Binding-site contacts:
Ligand atom O7 contacts residue LYS39 of chain 3.A at 4.0 Å.
Ligand atom O5 contacts residue ASN296 of chain 3.A at 2.4 Å (h-bond).
Ligand atom C8 contacts residue ALA297 of chain 3.A at 4.1 Å (hydrophobic).
Ligand atom C1 contacts residue THR37 of chain 3.A at 4.0 Å.
Ligand atom C1 contacts residue ASN296 of chain 3.A at 1.4 Å.
Ligand atom C4 contacts residue ASN296 of chain 3.A at 4.2 Å.
Ligand atom C6 contacts residue THR37 of chain 3.A at 3.9 Å.
Ligand atom C5 contacts residue THR37 of chain 3.A at 3.8 Å.
Ligand atom C5 contacts residue ASN296 of chain 3.A at 3.7 Å.
Ligand atom C3 contacts residue ASN296 of chain 3.A at 3.8 Å.
Ligand atom C8 contacts residue ASN296 of chain 3.A at 3.2 Å.
Ligand atom O6 contacts residue ALA312 of chain 3.A at 3.0 Å.
Ligand atom N2 contacts residue ASN296 of chain 3.A at 2.8 Å (h-bond).
Ligand atom O5 contacts residue THR37 of chain 3.A at 3.4 Å.
Ligand atom O7 contacts residue ASN296 of chain 3.A at 3.6 Å.
Ligand atom C2 contacts residue ASN296 of chain 3.A at 2.4 Å.
Ligand atom C7 contacts residue ASN296 of chain 3.A at 3.4 Å.
Ligand atom O5 contacts residue ALA312 of chain 3.A at 3.9 Å.
Ligand atom C6 contacts residue ALA312 of chain 3.A at 4.1 Å (hydrophobic).

The protein below binds the small molecule below.
Small molecule (SMILES): CC(=O)N[C@H]1[C@H](O[C@H]2[C@H](O)[C@@H](NC(C)=O)CO[C@@H]2CO)O[C@H](CO)[C@@H](O)[C@@H]1O

Sequence of chain 3.A:
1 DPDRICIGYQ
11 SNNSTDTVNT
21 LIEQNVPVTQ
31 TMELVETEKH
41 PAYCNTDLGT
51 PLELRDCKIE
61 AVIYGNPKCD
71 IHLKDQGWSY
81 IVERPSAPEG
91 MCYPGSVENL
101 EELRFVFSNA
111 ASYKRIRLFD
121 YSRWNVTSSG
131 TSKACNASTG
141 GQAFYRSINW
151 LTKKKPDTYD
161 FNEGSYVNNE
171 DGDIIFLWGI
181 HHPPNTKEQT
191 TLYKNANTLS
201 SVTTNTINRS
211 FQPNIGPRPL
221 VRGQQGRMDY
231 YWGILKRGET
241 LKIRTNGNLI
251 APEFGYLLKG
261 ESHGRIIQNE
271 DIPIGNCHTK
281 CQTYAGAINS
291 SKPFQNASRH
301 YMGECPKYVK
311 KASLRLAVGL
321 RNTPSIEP